Sequence of chain 1.Q:
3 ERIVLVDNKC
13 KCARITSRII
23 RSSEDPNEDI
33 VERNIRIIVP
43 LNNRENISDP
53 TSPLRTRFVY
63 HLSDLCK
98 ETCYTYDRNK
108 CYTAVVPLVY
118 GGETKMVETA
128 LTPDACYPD

Binding-site contacts:
Ligand atom N2 contacts residue ASP51 of chain 1.Q at 4.1 Å.
Ligand atom C2 contacts residue ASN48 of chain 1.Q at 2.5 Å.
Ligand atom C7 contacts residue ASN48 of chain 1.Q at 3.9 Å.
Ligand atom N2 contacts residue ASN48 of chain 1.Q at 2.9 Å (h-bond).
Ligand atom C1 contacts residue ASN48 of chain 1.Q at 1.4 Å.
Ligand atom O7 contacts residue ASP51 of chain 1.Q at 3.8 Å.
Ligand atom O7 contacts residue SER50 of chain 1.Q at 4.4 Å.
Ligand atom C7 contacts residue ASP51 of chain 1.Q at 3.6 Å.
Ligand atom C5 contacts residue ASN48 of chain 1.Q at 3.7 Å.
Ligand atom O6 contacts residue SER50 of chain 1.Q at 3.7 Å.
Ligand atom C4 contacts residue ASN48 of chain 1.Q at 4.2 Å.
Ligand atom C8 contacts residue ASP51 of chain 1.Q at 3.3 Å.
Ligand atom C6 contacts residue SER50 of chain 1.Q at 3.2 Å.
Ligand atom C3 contacts residue ASN48 of chain 1.Q at 3.8 Å.
Ligand atom O5 contacts residue ASN48 of chain 1.Q at 2.4 Å (h-bond).

The protein below binds the small molecule below.
Small molecule (SMILES): CC(=O)N[C@H]1[C@H](O[C@H]2[C@H](O)[C@@H](NC(C)=O)CO[C@@H]2CO)O[C@H](CO)[C@@H](O)[C@@H]1O